Sequence of chain 1.A:
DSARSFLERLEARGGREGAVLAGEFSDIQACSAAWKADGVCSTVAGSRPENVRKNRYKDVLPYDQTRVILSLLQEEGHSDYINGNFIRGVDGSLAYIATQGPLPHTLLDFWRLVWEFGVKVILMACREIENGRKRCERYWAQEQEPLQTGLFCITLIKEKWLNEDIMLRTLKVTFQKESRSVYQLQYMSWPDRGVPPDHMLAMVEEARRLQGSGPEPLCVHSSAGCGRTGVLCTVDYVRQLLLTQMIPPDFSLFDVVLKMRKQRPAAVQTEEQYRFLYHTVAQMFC

Binding-site contacts:
Ligand atom CD2 contacts residue ALA228 of chain 1.A at 3.7 Å (hydrophobic).
Ligand atom O2P contacts residue GLY229 of chain 1.A at 3.2 Å (h-bond).
Ligand atom O2P contacts residue SER226 of chain 1.A at 2.8 Å (h-bond).
Ligand atom CA contacts residue ASP61 of chain 1.A at 3.6 Å.
Ligand atom O2P contacts residue ALA228 of chain 1.A at 3.7 Å.
Ligand atom CG contacts residue ALA228 of chain 1.A at 3.6 Å (hydrophobic).
Ligand atom OH contacts residue ASP194 of chain 1.A at 2.6 Å (salt-bridge).
Ligand atom C contacts residue ASP61 of chain 1.A at 3.6 Å.
Ligand atom CE1 contacts residue ASP194 of chain 1.A at 2.7 Å.
Ligand atom OH contacts residue GLN273 of chain 1.A at 3.3 Å (h-bond).
Ligand atom O1P contacts residue ASP194 of chain 1.A at 3.4 Å (salt-bridge).
Ligand atom O contacts residue ASP61 of chain 1.A at 3.3 Å (salt-bridge).
Ligand atom O1P contacts residue SER226 of chain 1.A at 3.1 Å (h-bond).
Ligand atom CZ contacts residue GLN273 of chain 1.A at 3.5 Å.
Ligand atom CB contacts residue TYR59 of chain 1.A at 3.6 Å (hydrophobic).
Ligand atom P contacts residue SER226 of chain 1.A at 3.2 Å.
Ligand atom CB contacts residue ASP61 of chain 1.A at 3.5 Å.
Ligand atom CZ contacts residue ASP194 of chain 1.A at 2.9 Å.
Ligand atom O1P contacts residue ALA228 of chain 1.A at 3.1 Å (h-bond).
Ligand atom O2P contacts residue CYS230 of chain 1.A at 2.6 Å (h-bond).
Ligand atom O1P contacts residue ARG232 of chain 1.A at 2.8 Å (salt-bridge).
Ligand atom O2P contacts residue GLY231 of chain 1.A at 3.1 Å (h-bond).
Ligand atom N contacts residue ASP61 of chain 1.A at 2.8 Å (salt-bridge).
Ligand atom CD1 contacts residue ALA228 of chain 1.A at 3.6 Å (hydrophobic).
Ligand atom CA contacts residue ARG195 of chain 1.A at 3.7 Å.
Ligand atom O contacts residue ARG195 of chain 1.A at 3.0 Å (salt-bridge).
Ligand atom CD1 contacts residue TYR59 of chain 1.A at 3.6 Å (hydrophobic).
Ligand atom O3P contacts residue SER226 of chain 1.A at 3.4 Å (h-bond).
Ligand atom O contacts residue ARG195 of chain 1.A at 3.4 Å (salt-bridge).
Ligand atom CA contacts residue ASP61 of chain 1.A at 3.4 Å.
Ligand atom CB contacts residue VAL62 of chain 1.A at 3.7 Å (hydrophobic).
Ligand atom CE2 contacts residue GLN273 of chain 1.A at 2.9 Å.
Ligand atom O1P contacts residue SER227 of chain 1.A at 2.9 Å (h-bond).
Ligand atom N contacts residue ARG195 of chain 1.A at 3.2 Å (salt-bridge).
Ligand atom O3P contacts residue GLY231 of chain 1.A at 3.7 Å.
Ligand atom O contacts residue LYS60 of chain 1.A at 3.6 Å (salt-bridge).
Ligand atom P contacts residue ASP194 of chain 1.A at 3.5 Å.
Ligand atom CB contacts residue ASP61 of chain 1.A at 3.3 Å.
Ligand atom N contacts residue ASP61 of chain 1.A at 2.9 Å (salt-bridge).
Ligand atom O3P contacts residue ARG232 of chain 1.A at 2.8 Å (salt-bridge).

This protein binds this small molecule.
Small molecule (SMILES): CC(C)C[C@H](NC(=O)[C@H](Cc1ccc(OP(=O)(O)O)cc1)NC(=O)[C@H](CCC(=O)O)NC(=O)[C@@H]1CCCN1)C(=O)N[C@H](C=O)[C@@H](C)O